Binding-site contacts:
Ligand atom C10 contacts residue VAL16 of chain 1.B at 3.6 Å (hydrophobic).
Ligand atom C18 contacts residue GLY17 of chain 1.B at 3.7 Å.
Ligand atom C25 contacts residue THR85 of chain 1.B at 3.4 Å.
Ligand atom C19 contacts residue LEU145 of chain 1.B at 3.8 Å (hydrophobic).
Ligand atom C7 contacts residue GLY91 of chain 1.B at 3.7 Å.
Ligand atom C33 contacts residue HIS86 of chain 1.B at 3.4 Å.
Ligand atom O24 contacts residue THR85 of chain 1.B at 3.6 Å (h-bond).
Ligand atom C25 contacts residue LYS37 of chain 1.B at 3.6 Å.
Ligand atom C7 contacts residue HIS88 of chain 1.B at 3.6 Å.
Ligand atom C33 contacts residue LEU145 of chain 1.B at 3.6 Å (hydrophobic).
Ligand atom C25 contacts residue LEU83 of chain 1.B at 3.7 Å (hydrophobic).
Ligand atom O26 contacts residue THR85 of chain 1.B at 3.2 Å.
Ligand atom C17 contacts residue GLY17 of chain 1.B at 3.8 Å.
Ligand atom O8 contacts residue VAL16 of chain 1.B at 3.7 Å.
Ligand atom C4 contacts residue GLU89 of chain 1.B at 3.5 Å.
Ligand atom C28 contacts residue LEU65 of chain 1.B at 3.6 Å (hydrophobic).
Ligand atom N32 contacts residue LEU145 of chain 1.B at 3.4 Å.
Ligand atom C15 contacts residue LYS142 of chain 1.B at 3.3 Å.
Ligand atom C36 contacts residue HIS88 of chain 1.B at 3.3 Å.
Ligand atom C35 contacts residue LEU145 of chain 1.B at 3.8 Å (hydrophobic).
Ligand atom O12 contacts residue VAL24 of chain 1.B at 3.7 Å.
Ligand atom C29 contacts residue ALA155 of chain 1.B at 3.8 Å (hydrophobic).
Ligand atom O24 contacts residue VAL24 of chain 1.B at 3.5 Å.
Ligand atom C15 contacts residue SER92 of chain 1.B at 3.6 Å.
Ligand atom C33 contacts residue ALA35 of chain 1.B at 3.5 Å (hydrophobic).
Ligand atom N34 contacts residue HIS88 of chain 1.B at 3.3 Å (h-bond).
Ligand atom C6 contacts residue TYR87 of chain 1.B at 3.3 Å (hydrophobic).
Ligand atom C29 contacts residue LEU65 of chain 1.B at 3.8 Å (hydrophobic).
Ligand atom O16 contacts residue LYS142 of chain 1.B at 3.8 Å.
Ligand atom C7 contacts residue TYR87 of chain 1.B at 3.3 Å (hydrophobic).
Ligand atom C25 contacts residue ALA35 of chain 1.B at 3.5 Å (hydrophobic).
Ligand atom CL3 contacts residue ALA155 of chain 1.B at 3.6 Å.
Ligand atom O24 contacts residue ALA35 of chain 1.B at 3.2 Å.
Ligand atom C27 contacts residue LEU65 of chain 1.B at 3.7 Å (hydrophobic).
Ligand atom O26 contacts residue LYS37 of chain 1.B at 3.7 Å.
Ligand atom C6 contacts residue GLU89 of chain 1.B at 3.5 Å.
Ligand atom N32 contacts residue ALA35 of chain 1.B at 3.7 Å.
Ligand atom O8 contacts residue GLY91 of chain 1.B at 3.7 Å.
Ligand atom N21 contacts residue VAL24 of chain 1.B at 3.6 Å.
Ligand atom C7 contacts residue GLU89 of chain 1.B at 3.6 Å.

Sequence of chain 1.B:
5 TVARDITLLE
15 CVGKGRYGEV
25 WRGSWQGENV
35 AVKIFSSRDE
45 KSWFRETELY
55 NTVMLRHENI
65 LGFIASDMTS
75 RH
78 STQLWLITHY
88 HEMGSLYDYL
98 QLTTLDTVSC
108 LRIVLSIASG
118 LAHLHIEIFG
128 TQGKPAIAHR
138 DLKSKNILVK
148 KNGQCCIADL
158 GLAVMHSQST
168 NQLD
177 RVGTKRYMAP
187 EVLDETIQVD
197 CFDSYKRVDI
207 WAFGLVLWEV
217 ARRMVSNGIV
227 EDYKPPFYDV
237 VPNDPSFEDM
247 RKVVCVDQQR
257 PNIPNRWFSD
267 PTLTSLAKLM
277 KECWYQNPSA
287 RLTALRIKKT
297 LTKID

The small molecule below binds the protein below.
Small molecule (SMILES): CN1CCN(CCOc2cc(OC3CCOCC3)c3c(Nc4c(Cl)ccc5c4OCO5)ncnc3c2)CC1